Binding-site contacts:
Ligand atom N01 contacts residue SER103 of chain 4.A at 2.6 Å (h-bond).
Ligand atom C23 contacts residue VAL60 of chain 4.A at 4.0 Å (hydrophobic).
Ligand atom N15 contacts residue TRP56 of chain 4.A at 4.0 Å.
Ligand atom C24 contacts residue SER103 of chain 4.A at 3.9 Å.
Ligand atom C04 contacts residue TRP56 of chain 4.A at 3.8 Å (hydrophobic).
Ligand atom C11 contacts residue HIS139 of chain 4.A at 3.6 Å.
Ligand atom C17 contacts residue TRP56 of chain 4.A at 3.7 Å (hydrophobic).
Ligand atom C21 contacts residue ALA53 of chain 4.A at 3.7 Å (hydrophobic).
Ligand atom C08 contacts residue GLU421 of chain 4.A at 3.9 Å.
Ligand atom C13 contacts residue ASP46 of chain 4.A at 3.9 Å.
Ligand atom N01 contacts residue MET85 of chain 4.A at 3.4 Å.
Ligand atom C23 contacts residue LEU83 of chain 4.A at 3.7 Å (hydrophobic).
Ligand atom C16 contacts residue ILE48 of chain 4.A at 4.0 Å (hydrophobic).
Ligand atom C20 contacts residue PHE104 of chain 4.A at 3.5 Å (hydrophobic).
Ligand atom C22 contacts residue ARG57 of chain 4.A at 3.7 Å.
Ligand atom N15 contacts residue ILE48 of chain 4.A at 3.5 Å.
Ligand atom C10 contacts residue PHE422 of chain 4.A at 3.3 Å (hydrophobic).
Ligand atom N03 contacts residue TRP56 of chain 4.A at 3.7 Å.
Ligand atom S25 contacts residue ILE48 of chain 4.A at 3.9 Å.
Ligand atom C19 contacts residue TRP56 of chain 4.A at 3.8 Å (hydrophobic).
Ligand atom C02 contacts residue TRP56 of chain 4.A at 3.5 Å (hydrophobic).
Ligand atom C18 contacts residue TRP56 of chain 4.A at 3.8 Å (hydrophobic).
Ligand atom C02 contacts residue PHE422 of chain 4.A at 3.7 Å (hydrophobic).
Ligand atom N01 contacts residue PHE422 of chain 4.A at 2.8 Å (h-bond).
Ligand atom C16 contacts residue TRP56 of chain 4.A at 3.9 Å (hydrophobic).
Ligand atom C06 contacts residue ASP46 of chain 4.A at 3.5 Å.
Ligand atom C22 contacts residue TRP33 of chain 4.A at 3.3 Å (hydrophobic).
Ligand atom S25 contacts residue ALA53 of chain 4.A at 3.9 Å.
Ligand atom C18 contacts residue PHE104 of chain 4.A at 3.8 Å (hydrophobic).
Ligand atom C02 contacts residue SER103 of chain 4.A at 3.7 Å.
Ligand atom N09 contacts residue PHE422 of chain 4.A at 3.9 Å.
Ligand atom C10 contacts residue HIS139 of chain 4.A at 3.9 Å.
Ligand atom C20 contacts residue ALA53 of chain 4.A at 3.5 Å (hydrophobic).
Ligand atom C22 contacts residue LEU83 of chain 4.A at 3.8 Å (hydrophobic).
Ligand atom C07 contacts residue PHE422 of chain 4.A at 3.9 Å (hydrophobic).
Ligand atom N01 contacts residue TRP56 of chain 4.A at 3.5 Å.
Ligand atom N03 contacts residue PHE422 of chain 4.A at 3.8 Å.
Ligand atom S25 contacts residue PHE104 of chain 4.A at 4.0 Å.
Ligand atom C14 contacts residue ASP46 of chain 4.A at 3.5 Å.
Ligand atom C19 contacts residue PHE104 of chain 4.A at 3.5 Å (hydrophobic).

The protein below binds the small molecule below.
Small molecule (SMILES): C[C@@H]1C=Cc2c(sc3nc(SCCCN4CCCCC4)nc(N)c23)C1

Sequence of chain 4.A:
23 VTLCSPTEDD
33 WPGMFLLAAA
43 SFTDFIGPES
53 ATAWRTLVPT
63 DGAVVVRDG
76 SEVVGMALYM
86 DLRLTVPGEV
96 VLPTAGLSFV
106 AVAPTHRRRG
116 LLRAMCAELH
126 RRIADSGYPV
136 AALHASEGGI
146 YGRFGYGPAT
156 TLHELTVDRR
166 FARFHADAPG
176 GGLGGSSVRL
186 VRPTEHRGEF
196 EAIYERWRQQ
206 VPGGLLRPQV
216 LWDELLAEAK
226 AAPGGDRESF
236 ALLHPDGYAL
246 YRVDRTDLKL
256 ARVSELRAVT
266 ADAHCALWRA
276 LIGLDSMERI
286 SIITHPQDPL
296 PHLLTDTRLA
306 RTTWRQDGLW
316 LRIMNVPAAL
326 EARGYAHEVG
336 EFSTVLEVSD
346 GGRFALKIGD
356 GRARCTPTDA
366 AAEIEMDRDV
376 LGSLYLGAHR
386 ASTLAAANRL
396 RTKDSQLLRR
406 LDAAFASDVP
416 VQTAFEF